Binding-site contacts:
Ligand atom C6 contacts residue VAL36 of chain 1.C at 3.8 Å (hydrophobic).
Ligand atom O1 contacts residue TYR83 of chain 1.C at 4.1 Å.
Ligand atom C1 contacts residue GLY34 of chain 1.C at 4.5 Å.
Ligand atom C5 contacts residue ASP38 of chain 1.C at 4.0 Å.
Ligand atom O6 contacts residue ASP35 of chain 1.C at 3.0 Å (salt-bridge).
Ligand atom O2 contacts residue ASP35 of chain 1.C at 4.4 Å.
Ligand atom C6 contacts residue PHE131 of chain 1.C at 3.9 Å (hydrophobic).
Ligand atom C6 contacts residue TYR83 of chain 1.C at 3.9 Å (hydrophobic).
Ligand atom O4 contacts residue GLY59 of chain 1.C at 3.7 Å.
Ligand atom C5 contacts residue GLY34 of chain 1.C at 4.4 Å.
Ligand atom O2 contacts residue GLY34 of chain 1.C at 3.5 Å.
Ligand atom O4 contacts residue ASP38 of chain 1.C at 2.5 Å (salt-bridge).
Ligand atom O6 contacts residue VAL36 of chain 1.C at 3.0 Å (h-bond).
Ligand atom O6 contacts residue GLY34 of chain 1.C at 3.2 Å (h-bond).
Ligand atom O4 contacts residue GLY60 of chain 1.C at 3.4 Å (h-bond).
Ligand atom O2 contacts residue GLY60 of chain 1.C at 4.1 Å.
Ligand atom O1 contacts residue ASP35 of chain 1.C at 3.9 Å.
Ligand atom O5 contacts residue TYR83 of chain 1.C at 3.9 Å.
Ligand atom C3 contacts residue GLY60 of chain 1.C at 3.9 Å.
Ligand atom C4 contacts residue GLY59 of chain 1.C at 4.4 Å.
Ligand atom O3 contacts residue GLY60 of chain 1.C at 3.0 Å (h-bond).
Ligand atom O6 contacts residue SER33 of chain 1.C at 4.2 Å.
Ligand atom O5 contacts residue GLY34 of chain 1.C at 3.8 Å.
Ligand atom C4 contacts residue GLY60 of chain 1.C at 3.6 Å.
Ligand atom C5 contacts residue ASP35 of chain 1.C at 3.9 Å.
Ligand atom O6 contacts residue ASP38 of chain 1.C at 2.7 Å (salt-bridge).
Ligand atom C6 contacts residue ASP35 of chain 1.C at 3.7 Å.
Ligand atom C5 contacts residue TYR83 of chain 1.C at 4.0 Å (hydrophobic).
Ligand atom C6 contacts residue GLY34 of chain 1.C at 4.4 Å.
Ligand atom C1 contacts residue ASP35 of chain 1.C at 4.0 Å.
Ligand atom C6 contacts residue ASP38 of chain 1.C at 3.5 Å.
Ligand atom C4 contacts residue ASP38 of chain 1.C at 3.4 Å.
Ligand atom O4 contacts residue PHE131 of chain 1.C at 4.1 Å.
Ligand atom O3 contacts residue GLY59 of chain 1.C at 4.0 Å.
Ligand atom O5 contacts residue ASP35 of chain 1.C at 3.0 Å (salt-bridge).

The protein below binds the small molecule below.
Small molecule (SMILES): OC[C@H]1O[C@H](O)[C@@H](O)[C@@H](O)[C@@H]1O

Sequence of chain 1.C:
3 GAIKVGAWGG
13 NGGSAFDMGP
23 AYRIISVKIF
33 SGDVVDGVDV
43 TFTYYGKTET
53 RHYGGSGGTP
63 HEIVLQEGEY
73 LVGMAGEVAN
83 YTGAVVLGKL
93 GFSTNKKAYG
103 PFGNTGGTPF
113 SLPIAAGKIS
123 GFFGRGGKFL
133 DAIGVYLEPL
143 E